Sequence of chain 2.B:
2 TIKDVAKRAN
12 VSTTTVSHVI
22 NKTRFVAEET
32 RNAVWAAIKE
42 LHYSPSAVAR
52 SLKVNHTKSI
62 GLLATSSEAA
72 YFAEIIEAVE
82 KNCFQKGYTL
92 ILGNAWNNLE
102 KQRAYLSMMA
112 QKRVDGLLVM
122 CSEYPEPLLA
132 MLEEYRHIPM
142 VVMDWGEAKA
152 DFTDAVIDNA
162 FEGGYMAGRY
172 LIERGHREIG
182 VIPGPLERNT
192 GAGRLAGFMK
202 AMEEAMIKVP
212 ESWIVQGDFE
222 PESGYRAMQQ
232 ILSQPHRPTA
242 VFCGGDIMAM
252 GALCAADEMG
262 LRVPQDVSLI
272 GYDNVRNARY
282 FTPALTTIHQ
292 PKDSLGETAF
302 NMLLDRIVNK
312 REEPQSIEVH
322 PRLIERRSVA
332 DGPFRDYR

The protein below binds the small molecule below.
Small molecule (SMILES): Nc1nc2[nH]cnc2c(=O)[nH]1

Binding-site contacts:
Ligand atom C6 contacts residue ARG189 of chain 2.B at 3.5 Å.
Ligand atom C2 contacts residue TYR72 of chain 2.B at 4.0 Å (hydrophobic).
Ligand atom N3 contacts residue PHE220 of chain 2.B at 3.8 Å.
Ligand atom C4 contacts residue TYR72 of chain 2.B at 3.4 Å (hydrophobic).
Ligand atom C8 contacts residue ASP274 of chain 2.B at 3.9 Å.
Ligand atom C6 contacts residue PHE73 of chain 2.B at 3.7 Å (hydrophobic).
Ligand atom N7 contacts residue TYR72 of chain 2.B at 3.9 Å.
Ligand atom C8 contacts residue THR191 of chain 2.B at 3.2 Å.
Ligand atom C2 contacts residue PHE73 of chain 2.B at 4.2 Å (hydrophobic).
Ligand atom O6 contacts residue PHE73 of chain 2.B at 3.6 Å.
Ligand atom N9 contacts residue ARG195 of chain 2.B at 3.9 Å.
Ligand atom C5 contacts residue TYR72 of chain 2.B at 3.8 Å (hydrophobic).
Ligand atom C6 contacts residue PHE220 of chain 2.B at 3.2 Å (hydrophobic).
Ligand atom N1 contacts residue ARG189 of chain 2.B at 3.7 Å.
Ligand atom C2 contacts residue PHE220 of chain 2.B at 3.5 Å (hydrophobic).
Ligand atom N1 contacts residue PHE73 of chain 2.B at 3.5 Å.
Ligand atom C5 contacts residue PHE220 of chain 2.B at 3.4 Å (hydrophobic).
Ligand atom O6 contacts residue PHE220 of chain 2.B at 3.4 Å.
Ligand atom C4 contacts residue ASP274 of chain 2.B at 3.9 Å.
Ligand atom C6 contacts residue TYR72 of chain 2.B at 4.4 Å (hydrophobic).
Ligand atom N2 contacts residue PHE220 of chain 2.B at 3.7 Å.
Ligand atom N9 contacts residue TYR72 of chain 2.B at 3.3 Å.
Ligand atom C4 contacts residue PHE220 of chain 2.B at 3.6 Å (hydrophobic).
Ligand atom N9 contacts residue PHE220 of chain 2.B at 3.7 Å.
Ligand atom C8 contacts residue ARG195 of chain 2.B at 3.4 Å.
Ligand atom N9 contacts residue ASP274 of chain 2.B at 3.0 Å (salt-bridge).
Ligand atom N7 contacts residue PHE220 of chain 2.B at 3.3 Å.
Ligand atom N3 contacts residue ASP274 of chain 2.B at 4.1 Å.
Ligand atom N1 contacts residue PHE220 of chain 2.B at 3.5 Å.
Ligand atom N2 contacts residue TYR72 of chain 2.B at 4.3 Å.
Ligand atom N7 contacts residue THR191 of chain 2.B at 2.8 Å (h-bond).
Ligand atom N2 contacts residue PHE73 of chain 2.B at 4.2 Å.
Ligand atom C8 contacts residue TYR72 of chain 2.B at 3.7 Å (hydrophobic).
Ligand atom C5 contacts residue THR191 of chain 2.B at 3.9 Å.
Ligand atom O6 contacts residue SER123 of chain 2.B at 4.2 Å.
Ligand atom N3 contacts residue TYR72 of chain 2.B at 3.3 Å.
Ligand atom O6 contacts residue THR191 of chain 2.B at 4.2 Å.
Ligand atom N2 contacts residue ALA70 of chain 2.B at 3.5 Å.
Ligand atom C8 contacts residue PHE220 of chain 2.B at 3.6 Å (hydrophobic).
Ligand atom O6 contacts residue ARG189 of chain 2.B at 2.7 Å (salt-bridge).